Sequence of chain 24.A:
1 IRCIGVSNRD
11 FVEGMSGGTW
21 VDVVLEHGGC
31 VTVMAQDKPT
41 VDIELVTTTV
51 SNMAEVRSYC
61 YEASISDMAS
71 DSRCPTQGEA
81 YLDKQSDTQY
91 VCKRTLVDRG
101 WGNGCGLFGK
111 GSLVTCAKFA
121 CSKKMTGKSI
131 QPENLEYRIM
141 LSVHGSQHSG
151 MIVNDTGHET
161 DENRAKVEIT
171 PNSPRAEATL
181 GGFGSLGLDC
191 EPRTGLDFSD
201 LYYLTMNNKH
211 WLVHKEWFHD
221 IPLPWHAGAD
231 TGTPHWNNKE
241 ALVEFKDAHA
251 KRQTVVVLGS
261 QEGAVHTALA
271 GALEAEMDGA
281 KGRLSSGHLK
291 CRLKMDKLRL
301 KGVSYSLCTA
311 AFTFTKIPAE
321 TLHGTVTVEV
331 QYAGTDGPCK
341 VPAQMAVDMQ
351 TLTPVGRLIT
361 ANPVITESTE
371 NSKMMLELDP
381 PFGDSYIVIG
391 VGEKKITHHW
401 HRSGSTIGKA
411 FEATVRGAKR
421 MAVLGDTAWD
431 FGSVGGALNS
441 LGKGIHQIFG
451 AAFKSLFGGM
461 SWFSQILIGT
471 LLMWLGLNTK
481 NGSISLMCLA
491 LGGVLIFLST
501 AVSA

Binding-site contacts:
Ligand atom O5 contacts residue MET151 of chain 24.A at 3.9 Å.
Ligand atom C6 contacts residue MET151 of chain 24.A at 4.0 Å (hydrophobic).
Ligand atom C5 contacts residue ASN154 of chain 24.A at 3.7 Å.
Ligand atom O7 contacts residue ASN154 of chain 24.A at 4.3 Å.
Ligand atom C5 contacts residue THR156 of chain 24.A at 4.1 Å.
Ligand atom N2 contacts residue THR156 of chain 24.A at 4.3 Å.
Ligand atom O5 contacts residue ASN154 of chain 24.A at 2.3 Å (h-bond).
Ligand atom C7 contacts residue ASN154 of chain 24.A at 3.3 Å.
Ligand atom C8 contacts residue ASN154 of chain 24.A at 2.8 Å.
Ligand atom C2 contacts residue THR156 of chain 24.A at 4.2 Å.
Ligand atom C2 contacts residue ASN154 of chain 24.A at 2.5 Å.
Ligand atom O6 contacts residue MET151 of chain 24.A at 4.0 Å.
Ligand atom O5 contacts residue THR156 of chain 24.A at 3.9 Å.
Ligand atom C1 contacts residue ASN154 of chain 24.A at 1.4 Å.
Ligand atom C3 contacts residue ASN154 of chain 24.A at 3.8 Å.
Ligand atom C4 contacts residue ASN154 of chain 24.A at 4.3 Å.
Ligand atom C3 contacts residue THR156 of chain 24.A at 4.5 Å.
Ligand atom C1 contacts residue THR156 of chain 24.A at 3.2 Å.
Ligand atom N2 contacts residue ASN154 of chain 24.A at 2.9 Å (h-bond).

A small-molecule ligand and the protein it binds are described below.
Small molecule (SMILES): CC(=O)N[C@@H]1[C@@H](O)[C@H](O)[C@@H](CO)O[C@H]1O